The protein below binds the small molecule below.
Small molecule (SMILES): CC(=O)N[C@H]1[C@H](O[C@H]2[C@H](O)[C@@H](NC(C)=O)CO[C@@H]2CO)O[C@H](CO)[C@@H](O)[C@@H]1O

Sequence of chain 1.A:
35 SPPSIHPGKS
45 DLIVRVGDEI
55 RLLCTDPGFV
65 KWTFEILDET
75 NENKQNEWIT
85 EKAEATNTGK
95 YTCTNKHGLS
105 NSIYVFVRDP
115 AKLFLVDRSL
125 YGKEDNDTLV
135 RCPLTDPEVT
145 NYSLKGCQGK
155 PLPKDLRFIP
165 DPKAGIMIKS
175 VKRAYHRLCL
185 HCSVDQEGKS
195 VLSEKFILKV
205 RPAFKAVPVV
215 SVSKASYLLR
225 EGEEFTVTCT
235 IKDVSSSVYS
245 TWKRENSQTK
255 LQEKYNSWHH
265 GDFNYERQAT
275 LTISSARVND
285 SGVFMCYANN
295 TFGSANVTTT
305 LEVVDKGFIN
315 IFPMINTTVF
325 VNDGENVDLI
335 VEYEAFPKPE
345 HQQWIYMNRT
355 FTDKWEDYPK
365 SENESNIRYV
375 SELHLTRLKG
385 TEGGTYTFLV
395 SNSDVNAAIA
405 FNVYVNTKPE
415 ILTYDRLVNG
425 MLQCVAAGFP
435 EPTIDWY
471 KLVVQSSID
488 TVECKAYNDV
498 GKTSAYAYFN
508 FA

Binding-site contacts:
Ligand atom C8 contacts residue ASN300 of chain 1.A at 4.4 Å.
Ligand atom C1 contacts residue ASN300 of chain 1.A at 1.4 Å.
Ligand atom C8 contacts residue MET289 of chain 1.A at 4.0 Å (hydrophobic).
Ligand atom C4 contacts residue ASN300 of chain 1.A at 4.2 Å.
Ligand atom C7 contacts residue ASN300 of chain 1.A at 3.1 Å.
Ligand atom O7 contacts residue ASN300 of chain 1.A at 2.8 Å (h-bond).
Ligand atom N2 contacts residue ASN300 of chain 1.A at 2.9 Å (h-bond).
Ligand atom C5 contacts residue ASN300 of chain 1.A at 3.7 Å.
Ligand atom O6 contacts residue ASN300 of chain 1.A at 4.3 Å.
Ligand atom C7 contacts residue MET289 of chain 1.A at 4.5 Å (hydrophobic).
Ligand atom O5 contacts residue ASN300 of chain 1.A at 2.4 Å (h-bond).
Ligand atom O7 contacts residue TYR291 of chain 1.A at 3.6 Å.
Ligand atom C2 contacts residue ASN300 of chain 1.A at 2.4 Å.
Ligand atom C3 contacts residue ASN300 of chain 1.A at 3.8 Å.